Binding-site contacts:
Ligand atom N3 contacts residue PHE36 of chain 1.B at 3.8 Å.
Ligand atom C5 contacts residue PHE36 of chain 1.B at 3.6 Å (hydrophobic).
Ligand atom N1G contacts residue ILE121 of chain 1.B at 2.9 Å (h-bond).
Ligand atom C1K contacts residue ILE121 of chain 1.B at 3.8 Å (hydrophobic).
Ligand atom N1Z contacts residue ALA11 of chain 1.B at 3.5 Å (h-bond).
Ligand atom N1 contacts residue PHE36 of chain 1.B at 3.5 Å.
Ligand atom O1T contacts residue PRO63 of chain 1.B at 3.3 Å.
Ligand atom N1 contacts residue ALA11 of chain 1.B at 3.8 Å.
Ligand atom N1G contacts residue TYR127 of chain 1.B at 3.4 Å (h-bond).
Ligand atom C5 contacts residue NDP1 of chain 1.E at 3.7 Å.
Ligand atom N1G contacts residue ILE9 of chain 1.B at 3.2 Å (h-bond).
Ligand atom N3 contacts residue GLU32 of chain 1.B at 2.7 Å (salt-bridge).
Ligand atom N1Z contacts residue THR140 of chain 1.B at 3.8 Å.
Ligand atom N1 contacts residue VAL10 of chain 1.B at 3.4 Å.
Ligand atom C1W contacts residue MET33 of chain 1.B at 3.9 Å (hydrophobic).
Ligand atom O1T contacts residue SER61 of chain 1.B at 3.9 Å.
Ligand atom C2 contacts residue ALA11 of chain 1.B at 3.6 Å (hydrophobic).
Ligand atom C6 contacts residue NDP1 of chain 1.E at 3.3 Å.
Ligand atom C1U contacts residue SER61 of chain 1.B at 3.4 Å.
Ligand atom O1V contacts residue PRO63 of chain 1.B at 3.9 Å.
Ligand atom C1P contacts residue MET33 of chain 1.B at 3.7 Å (hydrophobic).
Ligand atom N1 contacts residue NDP1 of chain 1.E at 3.4 Å (h-bond).
Ligand atom C1P contacts residue PHE36 of chain 1.B at 3.7 Å (hydrophobic).
Ligand atom N1G contacts residue PHE36 of chain 1.B at 3.5 Å.
Ligand atom C6 contacts residue ILE9 of chain 1.B at 3.8 Å (hydrophobic).
Ligand atom C1Y contacts residue MET33 of chain 1.B at 3.5 Å (hydrophobic).
Ligand atom C1X contacts residue NDP1 of chain 1.E at 3.8 Å.
Ligand atom N1Z contacts residue VAL10 of chain 1.B at 3.3 Å.
Ligand atom C1K contacts residue ILE62 of chain 1.B at 3.9 Å (hydrophobic).
Ligand atom C1K contacts residue THR58 of chain 1.B at 3.8 Å.
Ligand atom C2 contacts residue PHE36 of chain 1.B at 3.8 Å (hydrophobic).
Ligand atom C6 contacts residue PHE36 of chain 1.B at 3.4 Å (hydrophobic).
Ligand atom N1 contacts residue ILE9 of chain 1.B at 3.5 Å (h-bond).
Ligand atom N1G contacts residue NDP1 of chain 1.E at 3.6 Å.
Ligand atom N1Z contacts residue GLU32 of chain 1.B at 2.8 Å (salt-bridge).
Ligand atom C2 contacts residue GLU32 of chain 1.B at 3.5 Å.
Ligand atom C2 contacts residue VAL10 of chain 1.B at 3.8 Å (hydrophobic).
Ligand atom C1Y contacts residue GLU32 of chain 1.B at 3.4 Å.
Ligand atom N1Z contacts residue ILE9 of chain 1.B at 3.8 Å.
Ligand atom C4 contacts residue GLU32 of chain 1.B at 3.5 Å.

Sequence of chain 1.B:
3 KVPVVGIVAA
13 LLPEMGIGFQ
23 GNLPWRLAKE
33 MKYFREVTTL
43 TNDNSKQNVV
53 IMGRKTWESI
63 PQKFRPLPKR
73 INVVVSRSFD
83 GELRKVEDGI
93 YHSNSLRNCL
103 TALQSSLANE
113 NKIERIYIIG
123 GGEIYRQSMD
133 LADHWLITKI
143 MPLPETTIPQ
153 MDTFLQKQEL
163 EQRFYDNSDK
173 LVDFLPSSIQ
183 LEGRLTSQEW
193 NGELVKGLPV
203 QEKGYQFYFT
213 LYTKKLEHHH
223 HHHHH

A protein and the small-molecule ligand that binds it are described below.
Small molecule (SMILES): COc1cc(C(C)(C)C#Cc2c(C)nc(N)nc2N)cc(OC)c1OC